The protein below binds the small molecule below.
Small molecule (SMILES): CC(=O)N[C@@H]1[C@@H](O)[C@H](O)[C@@H](CO)O[C@H]1O

Sequence of chain 1.C:
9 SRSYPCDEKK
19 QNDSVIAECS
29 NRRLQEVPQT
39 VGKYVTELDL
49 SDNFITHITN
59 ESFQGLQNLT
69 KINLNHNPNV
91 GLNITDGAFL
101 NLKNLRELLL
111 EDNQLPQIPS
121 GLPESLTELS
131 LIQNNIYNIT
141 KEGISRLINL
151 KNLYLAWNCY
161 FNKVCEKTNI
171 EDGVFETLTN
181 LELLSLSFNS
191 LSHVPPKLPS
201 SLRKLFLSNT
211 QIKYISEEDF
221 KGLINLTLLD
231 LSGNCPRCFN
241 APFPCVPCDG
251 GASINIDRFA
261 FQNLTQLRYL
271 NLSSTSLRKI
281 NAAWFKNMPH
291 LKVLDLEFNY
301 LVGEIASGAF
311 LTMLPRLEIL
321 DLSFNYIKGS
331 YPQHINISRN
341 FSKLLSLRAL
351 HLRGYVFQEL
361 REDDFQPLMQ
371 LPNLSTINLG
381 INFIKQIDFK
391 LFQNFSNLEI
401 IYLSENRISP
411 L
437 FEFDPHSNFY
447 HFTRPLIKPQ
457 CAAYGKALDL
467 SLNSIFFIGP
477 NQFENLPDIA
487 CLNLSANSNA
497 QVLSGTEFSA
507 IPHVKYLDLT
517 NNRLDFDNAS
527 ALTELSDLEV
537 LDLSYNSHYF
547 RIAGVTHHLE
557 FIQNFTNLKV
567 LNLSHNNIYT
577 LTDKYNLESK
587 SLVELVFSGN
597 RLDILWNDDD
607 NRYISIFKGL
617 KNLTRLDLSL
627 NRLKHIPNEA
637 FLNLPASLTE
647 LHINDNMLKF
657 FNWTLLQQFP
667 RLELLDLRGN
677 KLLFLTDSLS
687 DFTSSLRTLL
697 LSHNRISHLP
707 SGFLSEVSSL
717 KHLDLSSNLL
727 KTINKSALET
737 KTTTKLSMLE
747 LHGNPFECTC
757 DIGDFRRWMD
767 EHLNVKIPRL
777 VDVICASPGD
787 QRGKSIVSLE

Binding-site contacts:
Ligand atom O5 contacts residue ASN634 of chain 1.C at 3.2 Å.
Ligand atom C7 contacts residue PHE656 of chain 1.C at 4.0 Å (hydrophobic).
Ligand atom C1 contacts residue LEU661 of chain 1.C at 4.0 Å (hydrophobic).
Ligand atom C4 contacts residue ASN658 of chain 1.C at 4.2 Å.
Ligand atom C5 contacts residue LEU661 of chain 1.C at 3.8 Å (hydrophobic).
Ligand atom C8 contacts residue ASN658 of chain 1.C at 4.1 Å.
Ligand atom N2 contacts residue ASN658 of chain 1.C at 2.7 Å (h-bond).
Ligand atom O5 contacts residue ASN658 of chain 1.C at 2.4 Å (h-bond).
Ligand atom O7 contacts residue PHE656 of chain 1.C at 3.6 Å.
Ligand atom C5 contacts residue ASN658 of chain 1.C at 3.6 Å.
Ligand atom O5 contacts residue LEU661 of chain 1.C at 3.4 Å.
Ligand atom C8 contacts residue PHE656 of chain 1.C at 3.8 Å (hydrophobic).
Ligand atom C1 contacts residue ASN658 of chain 1.C at 1.4 Å.
Ligand atom C4 contacts residue ASN634 of chain 1.C at 4.3 Å.
Ligand atom C7 contacts residue ASN658 of chain 1.C at 3.1 Å.
Ligand atom C3 contacts residue ASN658 of chain 1.C at 3.7 Å.
Ligand atom C1 contacts residue ASN634 of chain 1.C at 3.5 Å.
Ligand atom C2 contacts residue ASN658 of chain 1.C at 2.2 Å.
Ligand atom O6 contacts residue ASN634 of chain 1.C at 3.4 Å.
Ligand atom C5 contacts residue ASN634 of chain 1.C at 4.3 Å.
Ligand atom O6 contacts residue LEU661 of chain 1.C at 4.3 Å.
Ligand atom C6 contacts residue LEU661 of chain 1.C at 3.6 Å (hydrophobic).
Ligand atom C2 contacts residue ASN634 of chain 1.C at 4.0 Å.
Ligand atom O7 contacts residue ASN658 of chain 1.C at 3.4 Å (h-bond).
Ligand atom C6 contacts residue ASN634 of chain 1.C at 4.4 Å.